This protein binds this small molecule.
Small molecule (SMILES): CC(=O)N[C@@H]1[C@@H](O)[C@H](O)[C@@H](CO)O[C@H]1O

Binding-site contacts:
Ligand atom O5 contacts residue ILE154 of chain 1.B at 3.0 Å (h-bond).
Ligand atom O5 contacts residue GLU152 of chain 1.B at 3.7 Å.
Ligand atom C3 contacts residue ASN173 of chain 1.B at 3.6 Å.
Ligand atom C1 contacts residue ILE154 of chain 1.B at 3.9 Å (hydrophobic).
Ligand atom C2 contacts residue GLU152 of chain 1.B at 3.8 Å.
Ligand atom O6 contacts residue GLN212 of chain 1.B at 3.7 Å.
Ligand atom C1 contacts residue GLU152 of chain 1.B at 3.5 Å.
Ligand atom O6 contacts residue LYS216 of chain 1.B at 3.8 Å.
Ligand atom C1 contacts residue GLU153 of chain 1.B at 4.2 Å.
Ligand atom O5 contacts residue ASN173 of chain 1.B at 2.4 Å (h-bond).
Ligand atom C6 contacts residue GLU153 of chain 1.B at 3.8 Å.
Ligand atom O7 contacts residue ASN173 of chain 1.B at 3.2 Å (h-bond).
Ligand atom C7 contacts residue ASN173 of chain 1.B at 3.1 Å.
Ligand atom O5 contacts residue GLU153 of chain 1.B at 3.3 Å.
Ligand atom C5 contacts residue ASN173 of chain 1.B at 3.7 Å.
Ligand atom C8 contacts residue ASN173 of chain 1.B at 4.2 Å.
Ligand atom C4 contacts residue ASN173 of chain 1.B at 4.1 Å.
Ligand atom C2 contacts residue ASN173 of chain 1.B at 2.2 Å.
Ligand atom C7 contacts residue GLU152 of chain 1.B at 4.5 Å.
Ligand atom C1 contacts residue ASN173 of chain 1.B at 1.5 Å.
Ligand atom C6 contacts residue ILE154 of chain 1.B at 3.4 Å (hydrophobic).
Ligand atom C6 contacts residue LYS216 of chain 1.B at 4.2 Å.
Ligand atom N2 contacts residue ASN173 of chain 1.B at 2.8 Å (h-bond).
Ligand atom C5 contacts residue GLU153 of chain 1.B at 4.1 Å.
Ligand atom C5 contacts residue ILE154 of chain 1.B at 3.8 Å (hydrophobic).
Ligand atom C4 contacts residue GLU153 of chain 1.B at 4.4 Å.
Ligand atom O6 contacts residue ILE154 of chain 1.B at 3.4 Å.
Ligand atom C8 contacts residue LYS174 of chain 1.B at 4.3 Å.
Ligand atom O7 contacts residue GLU152 of chain 1.B at 3.9 Å.

Sequence of chain 1.B:
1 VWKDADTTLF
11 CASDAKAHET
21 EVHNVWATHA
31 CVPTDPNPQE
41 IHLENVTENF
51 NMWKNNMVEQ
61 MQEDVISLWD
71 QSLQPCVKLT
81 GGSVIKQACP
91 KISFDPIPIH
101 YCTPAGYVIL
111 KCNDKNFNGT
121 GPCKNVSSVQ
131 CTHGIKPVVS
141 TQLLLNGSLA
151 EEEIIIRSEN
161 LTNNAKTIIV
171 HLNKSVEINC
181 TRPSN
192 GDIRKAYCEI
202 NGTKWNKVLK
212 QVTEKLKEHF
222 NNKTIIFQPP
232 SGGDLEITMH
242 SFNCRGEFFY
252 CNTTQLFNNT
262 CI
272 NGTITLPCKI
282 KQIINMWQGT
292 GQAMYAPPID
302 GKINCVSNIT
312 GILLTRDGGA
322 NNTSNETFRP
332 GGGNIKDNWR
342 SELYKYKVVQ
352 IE